Binding-site contacts:
Ligand atom C3 contacts residue GLY100 of chain 1.A at 3.9 Å.
Ligand atom N1 contacts residue GLU95 of chain 1.A at 3.2 Å (salt-bridge).
Ligand atom C22 contacts residue PHE96 of chain 1.A at 3.9 Å (hydrophobic).
Ligand atom N4 contacts residue LYS48 of chain 1.A at 3.5 Å.
Ligand atom C11 contacts residue MET97 of chain 1.A at 3.8 Å (hydrophobic).
Ligand atom C3 contacts residue ILE22 of chain 1.A at 3.5 Å (hydrophobic).
Ligand atom C7 contacts residue LEU148 of chain 1.A at 3.7 Å (hydrophobic).
Ligand atom C10 contacts residue LEU148 of chain 1.A at 3.7 Å (hydrophobic).
Ligand atom N3 contacts residue MET97 of chain 1.A at 3.3 Å (h-bond).
Ligand atom C9 contacts residue THR94 of chain 1.A at 3.2 Å.
Ligand atom C2 contacts residue ILE22 of chain 1.A at 3.8 Å (hydrophobic).
Ligand atom C24 contacts residue SER158 of chain 1.A at 3.7 Å.
Ligand atom N2 contacts residue ILE22 of chain 1.A at 3.9 Å.
Ligand atom O1 contacts residue MET97 of chain 1.A at 2.9 Å (h-bond).
Ligand atom N3 contacts residue ILE22 of chain 1.A at 3.6 Å.
Ligand atom C29 contacts residue ASN146 of chain 1.A at 3.4 Å.
Ligand atom C30 contacts residue ASN146 of chain 1.A at 3.9 Å.
Ligand atom N1 contacts residue ALA46 of chain 1.A at 3.2 Å.
Ligand atom C22 contacts residue GLY100 of chain 1.A at 3.9 Å.
Ligand atom C18 contacts residue MET97 of chain 1.A at 3.6 Å (hydrophobic).
Ligand atom N2 contacts residue GLY100 of chain 1.A at 3.9 Å.
Ligand atom N3 contacts residue GLY100 of chain 1.A at 3.7 Å.
Ligand atom C12 contacts residue LEU148 of chain 1.A at 3.7 Å (hydrophobic).
Ligand atom C9 contacts residue LEU148 of chain 1.A at 3.7 Å (hydrophobic).
Ligand atom N1 contacts residue MET97 of chain 1.A at 3.9 Å.
Ligand atom C22 contacts residue GLU98 of chain 1.A at 3.5 Å.
Ligand atom C21 contacts residue GLU98 of chain 1.A at 3.4 Å.
Ligand atom C27 contacts residue LYS48 of chain 1.A at 3.7 Å.
Ligand atom C18 contacts residue GLY100 of chain 1.A at 3.6 Å.
Ligand atom C9 contacts residue ILE78 of chain 1.A at 3.4 Å (hydrophobic).
Ligand atom C22 contacts residue MET97 of chain 1.A at 3.3 Å (hydrophobic).
Ligand atom C11 contacts residue ALA46 of chain 1.A at 3.8 Å (hydrophobic).
Ligand atom C4 contacts residue THR94 of chain 1.A at 3.9 Å.
Ligand atom C8 contacts residue ALA46 of chain 1.A at 3.7 Å (hydrophobic).
Ligand atom N5 contacts residue ASN146 of chain 1.A at 3.7 Å.
Ligand atom C8 contacts residue LEU148 of chain 1.A at 3.6 Å (hydrophobic).
Ligand atom O1 contacts residue PHE96 of chain 1.A at 3.5 Å.
Ligand atom C16 contacts residue VAL30 of chain 1.A at 3.8 Å (hydrophobic).
Ligand atom C25 contacts residue ARG145 of chain 1.A at 3.6 Å.
Ligand atom C17 contacts residue GLY100 of chain 1.A at 3.7 Å.

This protein binds this small molecule.
Small molecule (SMILES): CCN1CCC(Nc2ccc3c(c2)/C(=C(\c2ccccc2)c2nc4cc(OC)ccc4[nH]2)C(=O)N3)CC1

Sequence of chain 1.A:
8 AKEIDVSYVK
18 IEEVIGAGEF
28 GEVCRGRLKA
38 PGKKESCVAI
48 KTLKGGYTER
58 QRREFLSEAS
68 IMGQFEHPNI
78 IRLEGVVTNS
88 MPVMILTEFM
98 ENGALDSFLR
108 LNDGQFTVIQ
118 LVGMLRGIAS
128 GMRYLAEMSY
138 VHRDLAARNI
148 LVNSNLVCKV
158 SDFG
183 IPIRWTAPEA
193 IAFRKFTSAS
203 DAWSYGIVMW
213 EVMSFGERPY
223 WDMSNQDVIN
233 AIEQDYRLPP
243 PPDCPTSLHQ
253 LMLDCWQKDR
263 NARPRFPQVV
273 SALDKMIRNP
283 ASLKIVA